Sequence of chain 1.D:
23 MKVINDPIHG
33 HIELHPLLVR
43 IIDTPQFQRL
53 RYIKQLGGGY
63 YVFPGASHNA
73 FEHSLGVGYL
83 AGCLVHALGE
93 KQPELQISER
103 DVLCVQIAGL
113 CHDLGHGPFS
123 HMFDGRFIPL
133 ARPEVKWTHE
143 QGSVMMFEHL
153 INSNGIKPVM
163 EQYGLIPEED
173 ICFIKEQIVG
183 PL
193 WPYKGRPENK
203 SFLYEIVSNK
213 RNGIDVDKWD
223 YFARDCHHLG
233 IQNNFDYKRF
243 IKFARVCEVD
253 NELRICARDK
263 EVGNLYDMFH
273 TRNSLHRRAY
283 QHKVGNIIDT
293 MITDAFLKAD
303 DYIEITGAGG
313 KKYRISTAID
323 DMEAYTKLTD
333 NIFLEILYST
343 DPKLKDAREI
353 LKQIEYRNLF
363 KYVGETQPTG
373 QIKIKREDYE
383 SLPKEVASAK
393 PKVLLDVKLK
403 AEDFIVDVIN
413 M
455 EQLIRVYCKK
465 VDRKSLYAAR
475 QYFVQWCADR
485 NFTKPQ

This protein binds this small molecule.
Small molecule (SMILES): Nc1nc2c(ncn2[C@H]2C[C@H](O)[C@@H](CO[P](=O)(O)O[P](=O)(O)OP(=O)(O)O)O2)c(=O)[nH]1

Sequence of chain 1.C:
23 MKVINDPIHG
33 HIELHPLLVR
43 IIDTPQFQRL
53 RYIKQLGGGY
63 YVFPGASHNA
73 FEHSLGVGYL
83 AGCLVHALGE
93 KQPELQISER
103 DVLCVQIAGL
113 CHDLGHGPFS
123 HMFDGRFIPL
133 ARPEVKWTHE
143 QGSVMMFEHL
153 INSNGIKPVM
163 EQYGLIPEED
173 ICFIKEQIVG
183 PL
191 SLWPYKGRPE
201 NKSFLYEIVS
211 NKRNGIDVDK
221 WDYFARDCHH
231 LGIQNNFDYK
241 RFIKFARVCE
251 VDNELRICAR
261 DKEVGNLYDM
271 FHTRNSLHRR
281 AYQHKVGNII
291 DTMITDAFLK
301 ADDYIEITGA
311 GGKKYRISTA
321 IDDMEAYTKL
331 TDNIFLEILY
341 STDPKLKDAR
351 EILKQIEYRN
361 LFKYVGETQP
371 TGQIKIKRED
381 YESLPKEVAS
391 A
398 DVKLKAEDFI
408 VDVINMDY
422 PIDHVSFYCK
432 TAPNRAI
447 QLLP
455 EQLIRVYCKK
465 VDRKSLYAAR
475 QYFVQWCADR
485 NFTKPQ

Binding-site contacts:
Ligand atom N2 contacts residue ARG359 of chain 1.C at 3.3 Å.
Ligand atom O3' contacts residue VAL25 of chain 1.D at 3.0 Å (h-bond).
Ligand atom O6 contacts residue ARG53 of chain 1.D at 2.7 Å (salt-bridge).
Ligand atom O3G contacts residue LYS24 of chain 1.D at 3.1 Å.
Ligand atom C6 contacts residue ARG53 of chain 1.D at 3.5 Å.
Ligand atom C5 contacts residue ARG53 of chain 1.D at 3.8 Å.
Ligand atom N9 contacts residue VAL64 of chain 1.C at 3.8 Å.
Ligand atom C2' contacts residue VAL25 of chain 1.D at 4.0 Å (hydrophobic).
Ligand atom N7 contacts residue ARG53 of chain 1.D at 3.5 Å (salt-bridge).
Ligand atom C6 contacts residue ARG359 of chain 1.C at 3.5 Å.
Ligand atom C5 contacts residue ARG359 of chain 1.C at 3.6 Å.
Ligand atom O6 contacts residue GLN50 of chain 1.D at 3.4 Å (h-bond).
Ligand atom O2A contacts residue VAL286 of chain 1.C at 3.5 Å.
Ligand atom N2 contacts residue ASP45 of chain 1.D at 2.8 Å (salt-bridge).
Ligand atom O1A contacts residue LYS24 of chain 1.D at 3.3 Å (salt-bridge).
Ligand atom N1 contacts residue ARG359 of chain 1.C at 3.6 Å.
Ligand atom N9 contacts residue ARG359 of chain 1.C at 3.4 Å (salt-bridge).
Ligand atom C2 contacts residue ASP45 of chain 1.D at 3.4 Å.
Ligand atom O4' contacts residue VAL64 of chain 1.C at 3.8 Å.
Ligand atom N1 contacts residue ASP45 of chain 1.D at 3.0 Å (salt-bridge).
Ligand atom O1A contacts residue ARG359 of chain 1.C at 3.0 Å (salt-bridge).
Ligand atom C3' contacts residue VAL25 of chain 1.D at 3.9 Å (hydrophobic).
Ligand atom O6 contacts residue PHE73 of chain 1.D at 3.1 Å.
Ligand atom O2A contacts residue ARG359 of chain 1.C at 3.9 Å.
Ligand atom PA contacts residue ARG359 of chain 1.C at 3.8 Å.
Ligand atom C8 contacts residue VAL64 of chain 1.C at 3.3 Å (hydrophobic).
Ligand atom C2 contacts residue ARG359 of chain 1.C at 3.3 Å.
Ligand atom C1' contacts residue ARG359 of chain 1.C at 3.8 Å.
Ligand atom C2' contacts residue ILE26 of chain 1.D at 3.7 Å (hydrophobic).
Ligand atom C4 contacts residue ARG359 of chain 1.C at 3.1 Å.
Ligand atom C1' contacts residue VAL64 of chain 1.C at 3.6 Å (hydrophobic).
Ligand atom O3A contacts residue LYS24 of chain 1.D at 3.2 Å.
Ligand atom N3 contacts residue ARG359 of chain 1.C at 3.2 Å (salt-bridge).
Ligand atom O5' contacts residue ARG359 of chain 1.C at 3.3 Å (salt-bridge).
Ligand atom N9 contacts residue TYR63 of chain 1.C at 3.9 Å.
Ligand atom C5 contacts residue TYR63 of chain 1.C at 3.8 Å (hydrophobic).
Ligand atom N2 contacts residue LYS24 of chain 1.D at 3.5 Å (salt-bridge).
Ligand atom C8 contacts residue TYR63 of chain 1.C at 3.5 Å (hydrophobic).
Ligand atom O4' contacts residue ARG359 of chain 1.C at 3.0 Å (salt-bridge).
Ligand atom N7 contacts residue TYR63 of chain 1.C at 3.5 Å (h-bond).